Binding-site contacts:
Ligand atom C28 contacts residue VAL82 of chain 1.A at 3.3 Å (hydrophobic).
Ligand atom N39 contacts residue VAL32 of chain 1.B at 3.2 Å.
Ligand atom C3 contacts residue GLY27 of chain 1.A at 3.4 Å.
Ligand atom C11 contacts residue VAL82 of chain 1.B at 3.6 Å (hydrophobic).
Ligand atom C25 contacts residue GLY49 of chain 1.B at 3.6 Å.
Ligand atom N39 contacts residue ASP30 of chain 1.B at 2.9 Å (salt-bridge).
Ligand atom C35 contacts residue VAL32 of chain 1.B at 3.4 Å (hydrophobic).
Ligand atom N1 contacts residue ASP25 of chain 1.B at 3.3 Å (salt-bridge).
Ligand atom C36 contacts residue VAL32 of chain 1.B at 3.5 Å (hydrophobic).
Ligand atom C35 contacts residue ILE84 of chain 1.B at 3.3 Å (hydrophobic).
Ligand atom C34 contacts residue ILE50 of chain 1.A at 3.5 Å (hydrophobic).
Ligand atom C29 contacts residue VAL82 of chain 1.A at 3.2 Å (hydrophobic).
Ligand atom C35 contacts residue ALA28 of chain 1.B at 3.4 Å (hydrophobic).
Ligand atom C8 contacts residue GLY48 of chain 1.A at 3.4 Å.
Ligand atom O24 contacts residue ILE50 of chain 1.B at 3.5 Å.
Ligand atom O24 contacts residue GLY48 of chain 1.A at 3.3 Å (h-bond).
Ligand atom N1 contacts residue ASP25 of chain 1.A at 2.9 Å (salt-bridge).
Ligand atom C25 contacts residue GLY48 of chain 1.B at 3.6 Å.
Ligand atom C20 contacts residue VAL32 of chain 1.A at 3.7 Å (hydrophobic).
Ligand atom C20 contacts residue ALA28 of chain 1.A at 3.4 Å (hydrophobic).
Ligand atom C12 contacts residue THR80 of chain 1.B at 3.7 Å.
Ligand atom C36 contacts residue ASP30 of chain 1.B at 3.7 Å.
Ligand atom C34 contacts residue ILE84 of chain 1.B at 3.4 Å (hydrophobic).
Ligand atom O40 contacts residue ILE50 of chain 1.A at 3.2 Å.
Ligand atom C21 contacts residue ALA28 of chain 1.A at 3.6 Å (hydrophobic).
Ligand atom C5 contacts residue ASP25 of chain 1.B at 3.1 Å.
Ligand atom C30 contacts residue THR80 of chain 1.A at 3.3 Å.
Ligand atom C30 contacts residue ILE84 of chain 1.A at 3.4 Å (hydrophobic).
Ligand atom C20 contacts residue ASP30 of chain 1.A at 3.2 Å.
Ligand atom C28 contacts residue ILE84 of chain 1.A at 3.6 Å (hydrophobic).
Ligand atom N22 contacts residue ASP30 of chain 1.A at 2.7 Å (salt-bridge).
Ligand atom C12 contacts residue ILE84 of chain 1.B at 3.3 Å (hydrophobic).
Ligand atom C35 contacts residue ASP30 of chain 1.B at 3.7 Å.
Ligand atom C33 contacts residue ILE50 of chain 1.A at 3.4 Å (hydrophobic).
Ligand atom C2 contacts residue ASP25 of chain 1.B at 3.0 Å.
Ligand atom C29 contacts residue ILE84 of chain 1.A at 3.3 Å (hydrophobic).
Ligand atom C19 contacts residue ASP30 of chain 1.A at 3.4 Å.
Ligand atom O40 contacts residue GLY49 of chain 1.B at 2.8 Å.
Ligand atom C6 contacts residue GLY27 of chain 1.B at 3.5 Å.
Ligand atom C38 contacts residue GLY48 of chain 1.B at 3.4 Å.

Sequence of chain 1.B:
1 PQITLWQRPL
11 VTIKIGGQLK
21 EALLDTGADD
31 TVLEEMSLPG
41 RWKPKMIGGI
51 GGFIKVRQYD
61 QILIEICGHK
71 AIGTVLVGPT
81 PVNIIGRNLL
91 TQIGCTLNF

A protein and the small-molecule ligand that binds it are described below.
Small molecule (SMILES): Nc1ccc(S(=O)(=O)N(CCNCCN(Cc2ccccc2)S(=O)(=O)c2ccc(N)cc2)Cc2ccccc2)cc1

Sequence of chain 1.A:
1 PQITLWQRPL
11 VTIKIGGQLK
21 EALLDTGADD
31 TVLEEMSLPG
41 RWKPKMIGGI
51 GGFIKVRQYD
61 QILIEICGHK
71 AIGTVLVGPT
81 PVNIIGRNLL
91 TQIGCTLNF